The small molecule below binds the protein below.
Small molecule (SMILES): CC[C@H](C)[C@H](NC(=O)[C@H](CCC(=O)O)NC(=O)[C@H](C)NC(C)=O)C(=O)N[C@H](CO)CC/C=C/N

Binding-site contacts:
Ligand atom N contacts residue SER137 of chain 1.A at 3.5 Å (h-bond).
Ligand atom CD1 contacts residue VAL189 of chain 1.A at 3.8 Å (hydrophobic).
Ligand atom CB contacts residue SER137 of chain 1.A at 3.9 Å.
Ligand atom CB contacts residue SER137 of chain 1.A at 3.2 Å.
Ligand atom CB contacts residue VAL48 of chain 1.A at 3.9 Å (hydrophobic).
Ligand atom N contacts residue GLY194 of chain 1.A at 3.0 Å (h-bond).
Ligand atom C contacts residue CYS47 of chain 1.A at 1.9 Å (hydrophobic).
Ligand atom O contacts residue GLY194 of chain 1.A at 3.7 Å.
Ligand atom NZ contacts residue SER134 of chain 1.A at 3.6 Å.
Ligand atom CA contacts residue GLY194 of chain 1.A at 3.8 Å.
Ligand atom O contacts residue GLY136 of chain 1.A at 3.3 Å.
Ligand atom CA contacts residue SER137 of chain 1.A at 3.6 Å.
Ligand atom CG contacts residue GLY136 of chain 1.A at 3.8 Å.
Ligand atom O contacts residue SER135 of chain 1.A at 3.8 Å.
Ligand atom CA contacts residue SER137 of chain 1.A at 3.6 Å.
Ligand atom O contacts residue ALA138 of chain 1.A at 3.4 Å.
Ligand atom O contacts residue VAL48 of chain 1.A at 3.6 Å.
Ligand atom CA contacts residue ALA138 of chain 1.A at 3.8 Å (hydrophobic).
Ligand atom O contacts residue SER137 of chain 1.A at 3.6 Å (h-bond).
Ligand atom CG2 contacts residue ALA196 of chain 1.A at 3.6 Å (hydrophobic).
Ligand atom O contacts residue GLY136 of chain 1.A at 3.3 Å.
Ligand atom CG1 contacts residue GLN187 of chain 1.A at 3.6 Å.
Ligand atom O contacts residue GLN17 of chain 1.A at 3.4 Å (h-bond).
Ligand atom CG1 contacts residue SER137 of chain 1.A at 3.4 Å.
Ligand atom CA contacts residue SER135 of chain 1.A at 3.6 Å.
Ligand atom O contacts residue SER137 of chain 1.A at 3.0 Å (h-bond).
Ligand atom CA contacts residue CYS47 of chain 1.A at 2.7 Å (hydrophobic).
Ligand atom CG1 contacts residue ALA138 of chain 1.A at 3.8 Å (hydrophobic).
Ligand atom C contacts residue CYS47 of chain 1.A at 3.5 Å (hydrophobic).
Ligand atom O contacts residue CYS47 of chain 1.A at 2.7 Å (h-bond).
Ligand atom CB contacts residue GLY136 of chain 1.A at 3.6 Å.
Ligand atom C contacts residue HIS195 of chain 1.A at 3.7 Å.
Ligand atom O contacts residue CYS47 of chain 1.A at 3.6 Å.
Ligand atom C contacts residue SER137 of chain 1.A at 3.6 Å.
Ligand atom CB contacts residue SER135 of chain 1.A at 3.8 Å.
Ligand atom CG2 contacts residue HIS195 of chain 1.A at 3.5 Å.
Ligand atom N contacts residue CYS47 of chain 1.A at 3.0 Å (h-bond).
Ligand atom CG2 contacts residue VAL48 of chain 1.A at 3.6 Å (hydrophobic).
Ligand atom CD contacts residue SER134 of chain 1.A at 3.9 Å.
Ligand atom N contacts residue SER137 of chain 1.A at 3.0 Å (h-bond).

Sequence of chain 1.A:
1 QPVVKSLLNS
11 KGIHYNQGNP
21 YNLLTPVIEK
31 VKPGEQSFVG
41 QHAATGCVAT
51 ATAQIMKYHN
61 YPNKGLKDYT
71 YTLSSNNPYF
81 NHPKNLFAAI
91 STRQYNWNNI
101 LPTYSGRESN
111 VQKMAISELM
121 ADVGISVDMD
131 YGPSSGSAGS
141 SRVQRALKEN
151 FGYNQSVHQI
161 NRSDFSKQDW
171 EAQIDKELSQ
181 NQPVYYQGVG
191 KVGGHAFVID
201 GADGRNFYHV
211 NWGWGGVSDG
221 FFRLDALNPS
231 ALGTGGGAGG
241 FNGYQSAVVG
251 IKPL